Binding-site contacts:
Ligand atom C18 contacts residue TYR45 of chain 1.W at 4.2 Å (hydrophobic).
Ligand atom C10 contacts residue ASN38 of chain 1.P at 4.0 Å.
Ligand atom C1 contacts residue SER39 of chain 1.P at 4.0 Å.
Ligand atom C31 contacts residue TYR45 of chain 1.W at 3.9 Å (hydrophobic).
Ligand atom C43 contacts residue LEU38 of chain 1.W at 4.1 Å (hydrophobic).
Ligand atom O49 contacts residue MET33 of chain 1.P at 4.3 Å.
Ligand atom O4 contacts residue DMU1 of chain 1.DE at 3.9 Å.
Ligand atom C5 contacts residue ASN38 of chain 1.P at 3.8 Å.
Ligand atom C7 contacts residue DMU1 of chain 1.DE at 3.9 Å.
Ligand atom C40 contacts residue GLY41 of chain 1.W at 3.6 Å.
Ligand atom O49 contacts residue SER39 of chain 1.P at 3.4 Å (h-bond).
Ligand atom C37 contacts residue GLY42 of chain 1.W at 4.2 Å.
Ligand atom C40 contacts residue GLY42 of chain 1.W at 3.8 Å.
Ligand atom C4 contacts residue DMU1 of chain 1.DE at 4.3 Å.
Ligand atom O6 contacts residue DMU1 of chain 1.HE at 4.0 Å.
Ligand atom C25 contacts residue TYR45 of chain 1.W at 3.7 Å (hydrophobic).
Ligand atom C10 contacts residue DMU1 of chain 1.DE at 4.2 Å.
Ligand atom C1 contacts residue THR41 of chain 1.P at 4.3 Å.
Ligand atom O3 contacts residue DMU1 of chain 1.DE at 2.2 Å.
Ligand atom C43 contacts residue DMU1 of chain 1.DE at 4.0 Å.
Ligand atom O55 contacts residue DMU1 of chain 1.HE at 4.0 Å.
Ligand atom C5 contacts residue DMU1 of chain 1.DE at 3.4 Å.
Ligand atom C6 contacts residue TYR45 of chain 1.W at 3.8 Å (hydrophobic).
Ligand atom C31 contacts residue ILE45 of chain 1.P at 3.9 Å (hydrophobic).
Ligand atom C1 contacts residue TYR45 of chain 1.W at 3.2 Å (hydrophobic).
Ligand atom O49 contacts residue TYR45 of chain 1.W at 2.6 Å (h-bond).
Ligand atom C34 contacts residue GLY41 of chain 1.W at 4.3 Å.
Ligand atom C11 contacts residue DMU1 of chain 1.HE at 3.5 Å.
Ligand atom O4 contacts residue ASN38 of chain 1.P at 2.7 Å (h-bond).
Ligand atom O16 contacts residue TYR45 of chain 1.W at 3.4 Å (h-bond).
Ligand atom O49 contacts residue THR41 of chain 1.P at 3.1 Å (h-bond).
Ligand atom C19 contacts residue TYR45 of chain 1.W at 4.2 Å (hydrophobic).
Ligand atom C37 contacts residue GLY41 of chain 1.W at 4.2 Å.
Ligand atom O7 contacts residue DMU1 of chain 1.DE at 3.6 Å.
Ligand atom C28 contacts residue DMU1 of chain 1.DE at 4.3 Å.
Ligand atom O1 contacts residue DMU1 of chain 1.HE at 3.9 Å.
Ligand atom C7 contacts residue ASN38 of chain 1.P at 3.7 Å.
Ligand atom C2 contacts residue SER39 of chain 1.P at 3.4 Å.
Ligand atom O55 contacts residue SER39 of chain 1.P at 3.0 Å (h-bond).
Ligand atom C37 contacts residue ILE45 of chain 1.P at 3.8 Å (hydrophobic).

Sequence of chain 1.W:
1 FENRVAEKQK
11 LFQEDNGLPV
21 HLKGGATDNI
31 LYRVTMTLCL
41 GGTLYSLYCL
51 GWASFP

The small molecule below binds the protein below.
Small molecule (SMILES): CCCCCCCCCCO[C@@H]1O[C@H](CO)[C@@H](O[C@H]2O[C@H](CO)[C@@H](O)[C@H](O)[C@H]2O)[C@H](O)[C@H]1O

Sequence of chain 1.P:
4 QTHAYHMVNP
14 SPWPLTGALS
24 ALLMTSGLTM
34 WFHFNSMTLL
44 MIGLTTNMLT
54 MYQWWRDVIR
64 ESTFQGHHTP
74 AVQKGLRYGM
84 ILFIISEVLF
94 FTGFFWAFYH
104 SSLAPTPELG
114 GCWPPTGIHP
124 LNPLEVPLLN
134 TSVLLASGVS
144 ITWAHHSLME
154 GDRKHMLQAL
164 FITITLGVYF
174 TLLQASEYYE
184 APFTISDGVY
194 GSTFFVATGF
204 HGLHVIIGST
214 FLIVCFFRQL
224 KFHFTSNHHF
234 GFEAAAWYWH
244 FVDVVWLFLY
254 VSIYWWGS